The protein below binds the small molecule below.
Small molecule (SMILES): O=c1ccn([C@@H]2O[C@H](CO[P](=O)(O)O[C@H]3[C@@H](O)[C@H](n4ccc(=O)[nH]c4=O)O[C@@H]3CO[P](=O)(O)O[C@H]3[C@@H](O)[C@H](n4ccc(=O)[nH]c4=O)O[C@@H]3CO[P](=O)(O)O[C@H]3[C@@H](O)[C@H](n4ccc(=O)[nH]c4=O)O[C@@H]3CO)[C@@H](O)[C@H]2O)c(=O)[nH]1

Binding-site contacts:
Ligand atom O5' contacts residue U6 of chain 1.B at 3.0 Å (h-bond).
Ligand atom C5' contacts residue U6 of chain 1.B at 3.5 Å.
Ligand atom C1' contacts residue MG1 of chain 1.VC at 3.7 Å.
Ligand atom O2' contacts residue MG1 of chain 1.VC at 2.7 Å.
Ligand atom C2' contacts residue MG1 of chain 1.VC at 3.7 Å.
Ligand atom C3' contacts residue MG1 of chain 1.VC at 4.4 Å.
Ligand atom O4' contacts residue MG1 of chain 1.VC at 3.7 Å.
Ligand atom C4' contacts residue MG1 of chain 1.VC at 3.8 Å.